Sequence of chain 1.D:
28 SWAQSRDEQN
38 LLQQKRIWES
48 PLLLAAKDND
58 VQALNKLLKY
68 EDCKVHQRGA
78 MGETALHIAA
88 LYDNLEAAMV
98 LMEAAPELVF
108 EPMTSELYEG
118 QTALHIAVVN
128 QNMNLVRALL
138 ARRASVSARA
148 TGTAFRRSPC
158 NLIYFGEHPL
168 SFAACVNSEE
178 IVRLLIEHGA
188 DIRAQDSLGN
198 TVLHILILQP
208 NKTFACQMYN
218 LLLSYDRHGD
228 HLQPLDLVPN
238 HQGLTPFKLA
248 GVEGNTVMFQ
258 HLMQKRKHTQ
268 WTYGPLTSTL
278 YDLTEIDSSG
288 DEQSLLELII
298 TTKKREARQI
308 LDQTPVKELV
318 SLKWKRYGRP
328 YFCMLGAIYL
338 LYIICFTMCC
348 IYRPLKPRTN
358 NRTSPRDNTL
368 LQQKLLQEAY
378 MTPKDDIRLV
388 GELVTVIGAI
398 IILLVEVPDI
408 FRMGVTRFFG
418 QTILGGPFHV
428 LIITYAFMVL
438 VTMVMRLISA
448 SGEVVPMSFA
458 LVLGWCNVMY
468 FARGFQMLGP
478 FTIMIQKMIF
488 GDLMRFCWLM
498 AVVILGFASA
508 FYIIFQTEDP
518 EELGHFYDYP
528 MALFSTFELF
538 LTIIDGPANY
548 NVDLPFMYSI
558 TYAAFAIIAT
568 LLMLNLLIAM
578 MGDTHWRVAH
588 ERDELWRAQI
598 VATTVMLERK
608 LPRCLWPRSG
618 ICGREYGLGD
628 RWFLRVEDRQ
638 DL

Sequence of chain 1.A:
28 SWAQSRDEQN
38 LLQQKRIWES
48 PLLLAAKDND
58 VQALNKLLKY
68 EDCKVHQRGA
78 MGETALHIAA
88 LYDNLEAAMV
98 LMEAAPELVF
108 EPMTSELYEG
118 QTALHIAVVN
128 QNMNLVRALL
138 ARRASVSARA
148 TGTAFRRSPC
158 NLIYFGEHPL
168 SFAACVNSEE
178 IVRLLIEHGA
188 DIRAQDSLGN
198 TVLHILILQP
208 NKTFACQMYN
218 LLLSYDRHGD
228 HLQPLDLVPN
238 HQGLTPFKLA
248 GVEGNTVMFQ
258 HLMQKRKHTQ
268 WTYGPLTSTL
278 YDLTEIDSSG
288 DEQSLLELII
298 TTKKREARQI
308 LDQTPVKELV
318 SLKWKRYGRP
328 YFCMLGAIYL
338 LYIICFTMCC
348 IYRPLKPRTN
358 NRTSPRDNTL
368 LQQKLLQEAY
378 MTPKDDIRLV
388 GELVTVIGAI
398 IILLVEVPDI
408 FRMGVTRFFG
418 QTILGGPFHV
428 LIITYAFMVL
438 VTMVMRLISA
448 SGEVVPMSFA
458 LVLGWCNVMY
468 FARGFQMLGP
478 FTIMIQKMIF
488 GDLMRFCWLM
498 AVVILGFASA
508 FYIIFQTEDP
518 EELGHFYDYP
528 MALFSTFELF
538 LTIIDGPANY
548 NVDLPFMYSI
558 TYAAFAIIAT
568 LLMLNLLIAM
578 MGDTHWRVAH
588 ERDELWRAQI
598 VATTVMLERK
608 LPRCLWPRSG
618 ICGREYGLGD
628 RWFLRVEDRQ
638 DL

The small molecule below binds the protein below.
Small molecule (SMILES): O=c1ccc(CN2CCN(C3CCC(O)(c4cccc(C(F)(F)F)c4)CC3)CC2)c[nH]1

Binding-site contacts:
Ligand atom C05 contacts residue VAL459 of chain 1.D at 4.4 Å (hydrophobic).
Ligand atom F01 contacts residue THR479 of chain 1.D at 4.5 Å.
Ligand atom O01 contacts residue PHE456 of chain 1.D at 3.1 Å.
Ligand atom F01 contacts residue PHE425 of chain 1.D at 3.7 Å.
Ligand atom C02 contacts residue THR558 of chain 1.A at 4.0 Å.
Ligand atom C23 contacts residue CYS463 of chain 1.D at 3.8 Å (hydrophobic).
Ligand atom C22 contacts residue CYS463 of chain 1.D at 3.6 Å (hydrophobic).
Ligand atom C20 contacts residue GLN483 of chain 1.D at 3.9 Å.
Ligand atom C18 contacts residue PRO424 of chain 1.D at 4.1 Å (hydrophobic).
Ligand atom C05 contacts residue ALA561 of chain 1.A at 4.4 Å (hydrophobic).
Ligand atom O02 contacts residue MET466 of chain 1.D at 4.0 Å.
Ligand atom C08 contacts residue LEU428 of chain 1.D at 4.3 Å (hydrophobic).
Ligand atom F02 contacts residue ILE482 of chain 1.D at 3.2 Å.
Ligand atom F03 contacts residue MET466 of chain 1.D at 4.0 Å.
Ligand atom C03 contacts residue PHE504 of chain 1.A at 4.5 Å (hydrophobic).
Ligand atom C01 contacts residue ALA561 of chain 1.A at 4.1 Å (hydrophobic).
Ligand atom C19 contacts residue PHE425 of chain 1.D at 4.3 Å (hydrophobic).
Ligand atom C20 contacts residue PHE425 of chain 1.D at 4.0 Å (hydrophobic).
Ligand atom O01 contacts residue THR558 of chain 1.A at 4.3 Å.
Ligand atom C06 contacts residue VAL459 of chain 1.D at 4.2 Å (hydrophobic).
Ligand atom C01 contacts residue PHE456 of chain 1.D at 3.8 Å (hydrophobic).
Ligand atom C02 contacts residue VAL459 of chain 1.D at 4.2 Å (hydrophobic).
Ligand atom C13 contacts residue ILE565 of chain 1.A at 4.2 Å (hydrophobic).
Ligand atom C20 contacts residue THR479 of chain 1.D at 4.3 Å.
Ligand atom C20 contacts residue ILE482 of chain 1.D at 4.3 Å (hydrophobic).
Ligand atom C12 contacts residue ILE565 of chain 1.A at 3.7 Å (hydrophobic).
Ligand atom F02 contacts residue GLN483 of chain 1.D at 3.0 Å.
Ligand atom F03 contacts residue PHE425 of chain 1.D at 3.1 Å.
Ligand atom F01 contacts residue PRO424 of chain 1.D at 4.1 Å.
Ligand atom O01 contacts residue ILE557 of chain 1.A at 3.5 Å.
Ligand atom C03 contacts residue ALA561 of chain 1.A at 3.9 Å (hydrophobic).
Ligand atom F03 contacts residue THR479 of chain 1.D at 3.4 Å.
Ligand atom F01 contacts residue GLN483 of chain 1.D at 3.2 Å.
Ligand atom C02 contacts residue ALA561 of chain 1.A at 3.7 Å (hydrophobic).
Ligand atom F02 contacts residue THR479 of chain 1.D at 3.6 Å.
Ligand atom N01 contacts residue PHE456 of chain 1.D at 4.4 Å.
Ligand atom F03 contacts residue ILE482 of chain 1.D at 4.2 Å.
Ligand atom C03 contacts residue VAL459 of chain 1.D at 3.7 Å (hydrophobic).